Binding-site contacts:
Ligand atom N9 contacts residue TRP38 of chain 43.B at 4.4 Å.
Ligand atom N7 contacts residue TRP38 of chain 43.B at 3.7 Å.
Ligand atom C8 contacts residue TRP38 of chain 43.B at 4.1 Å (hydrophobic).
Ligand atom O6 contacts residue LYS58 of chain 43.D at 4.2 Å.
Ligand atom O6 contacts residue TRP38 of chain 43.B at 3.7 Å.
Ligand atom C5 contacts residue TRP38 of chain 43.B at 3.9 Å (hydrophobic).
Ligand atom C2 contacts residue TRP38 of chain 43.B at 4.2 Å (hydrophobic).
Ligand atom N1 contacts residue TRP38 of chain 43.B at 4.1 Å.
Ligand atom N3 contacts residue TRP38 of chain 43.B at 4.3 Å.
Ligand atom C6 contacts residue TRP38 of chain 43.B at 3.9 Å (hydrophobic).
Ligand atom C4 contacts residue TRP38 of chain 43.B at 4.1 Å (hydrophobic).
Ligand atom N1 contacts residue LYS58 of chain 43.D at 4.0 Å.

Sequence of chain 43.B:
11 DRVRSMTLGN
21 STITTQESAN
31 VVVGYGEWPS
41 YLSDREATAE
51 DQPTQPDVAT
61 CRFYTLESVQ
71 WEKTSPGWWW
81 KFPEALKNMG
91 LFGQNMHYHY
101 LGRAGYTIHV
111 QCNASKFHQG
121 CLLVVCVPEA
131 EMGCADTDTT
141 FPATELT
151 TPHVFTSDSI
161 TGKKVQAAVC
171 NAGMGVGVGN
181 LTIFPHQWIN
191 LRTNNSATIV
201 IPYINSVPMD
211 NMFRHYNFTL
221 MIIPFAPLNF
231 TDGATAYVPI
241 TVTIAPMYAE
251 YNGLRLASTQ

This small molecule binds to this protein.
Small molecule (SMILES): Nc1nc2[nH]cnc2c(=O)[nH]1

Sequence of chain 43.D:
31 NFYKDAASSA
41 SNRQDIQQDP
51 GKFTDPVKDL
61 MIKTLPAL